Binding-site contacts:
Ligand atom CAP contacts residue LEU101 of chain 3.B at 3.6 Å (hydrophobic).
Ligand atom CAG contacts residue SER111 of chain 3.B at 3.3 Å.
Ligand atom CAI contacts residue PHE97 of chain 3.B at 3.4 Å (hydrophobic).
Ligand atom OBH contacts residue TRP74 of chain 3.B at 3.1 Å (h-bond).
Ligand atom CAT contacts residue ARG138 of chain 3.B at 3.5 Å.
Ligand atom CBB contacts residue MET1 of chain 3.B at 3.6 Å (hydrophobic).
Ligand atom CAX contacts residue LEU4 of chain 3.B at 3.5 Å (hydrophobic).
Ligand atom CAF contacts residue MET40 of chain 3.B at 3.6 Å (hydrophobic).
Ligand atom OAA contacts residue SER136 of chain 3.B at 3.1 Å (h-bond).
Ligand atom OAB contacts residue ARG116 of chain 3.B at 3.0 Å (salt-bridge).
Ligand atom CAE contacts residue ARG107 of chain 2.B at 3.5 Å.
Ligand atom CBJ contacts residue TYR134 of chain 3.B at 3.6 Å (hydrophobic).
Ligand atom CAG contacts residue ARG107 of chain 2.B at 3.3 Å.
Ligand atom CBJ contacts residue SER136 of chain 3.B at 3.2 Å.
Ligand atom CBB contacts residue LEU141 of chain 3.B at 3.7 Å (hydrophobic).
Ligand atom CBL contacts residue TRP74 of chain 3.B at 3.4 Å (hydrophobic).
Ligand atom CAX contacts residue VAL108 of chain 3.B at 3.6 Å (hydrophobic).
Ligand atom CAO contacts residue TRP74 of chain 3.B at 3.3 Å (hydrophobic).
Ligand atom OAB contacts residue ARG138 of chain 3.B at 2.7 Å (salt-bridge).
Ligand atom OAC contacts residue TYR134 of chain 3.B at 2.5 Å (h-bond).
Ligand atom CAW contacts residue TRP74 of chain 3.B at 3.4 Å (hydrophobic).
Ligand atom OAA contacts residue ARG138 of chain 3.B at 2.7 Å (salt-bridge).
Ligand atom OAC contacts residue PRO118 of chain 3.B at 3.7 Å.
Ligand atom CAR contacts residue VAL108 of chain 3.B at 3.6 Å (hydrophobic).
Ligand atom CAR contacts residue TYR83 of chain 3.B at 3.2 Å (hydrophobic).
Ligand atom CBJ contacts residue ARG138 of chain 3.B at 3.5 Å.
Ligand atom CAE contacts residue SER111 of chain 3.B at 3.5 Å.
Ligand atom OAD contacts residue TYR2 of chain 3.B at 3.0 Å (h-bond).
Ligand atom CAX contacts residue TYR83 of chain 3.B at 3.5 Å (hydrophobic).
Ligand atom CAP contacts residue LEU148 of chain 3.B at 3.6 Å (hydrophobic).
Ligand atom OAD contacts residue MET1 of chain 3.B at 3.4 Å.
Ligand atom CBC contacts residue HIS105 of chain 3.B at 3.5 Å.
Ligand atom CAK contacts residue TYR83 of chain 3.B at 3.3 Å (hydrophobic).
Ligand atom CBG contacts residue HIS105 of chain 3.B at 3.3 Å.
Ligand atom CBF contacts residue TRP74 of chain 3.B at 3.4 Å (hydrophobic).
Ligand atom CAR contacts residue LEU4 of chain 3.B at 3.6 Å (hydrophobic).
Ligand atom CBK contacts residue ARG138 of chain 3.B at 3.3 Å.
Ligand atom CAF contacts residue PHE112 of chain 3.B at 3.2 Å (hydrophobic).
Ligand atom OAC contacts residue SER136 of chain 3.B at 2.6 Å (h-bond).
Ligand atom CBP contacts residue ARG138 of chain 3.B at 3.7 Å.

A small-molecule ligand and the protein it binds are described below.
Small molecule (SMILES): O=C(O)CCCCN(CCc1ccccc1OCc1ccc(-c2ccc(Oc3ccccc3)cc2)cc1)Cc1ccc(C(=O)O)cc1

Sequence of chain 2.B:
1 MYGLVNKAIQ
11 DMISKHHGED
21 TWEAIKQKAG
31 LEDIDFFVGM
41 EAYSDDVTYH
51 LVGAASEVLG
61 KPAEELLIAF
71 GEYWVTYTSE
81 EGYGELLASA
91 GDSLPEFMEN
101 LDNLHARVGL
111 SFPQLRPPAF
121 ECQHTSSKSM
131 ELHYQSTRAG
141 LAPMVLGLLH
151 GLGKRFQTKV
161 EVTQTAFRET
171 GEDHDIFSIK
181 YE

Sequence of chain 3.B:
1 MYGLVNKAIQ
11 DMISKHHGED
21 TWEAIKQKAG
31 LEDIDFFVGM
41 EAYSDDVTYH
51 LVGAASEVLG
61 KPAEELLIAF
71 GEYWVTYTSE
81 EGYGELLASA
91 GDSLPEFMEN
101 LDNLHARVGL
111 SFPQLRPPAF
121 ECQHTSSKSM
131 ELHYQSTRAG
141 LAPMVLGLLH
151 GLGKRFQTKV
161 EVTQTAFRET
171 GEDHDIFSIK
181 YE